This protein binds this small molecule.
Small molecule (SMILES): CC(=O)N[C@H]1[C@H](O[C@H]2[C@H](O)[C@@H](NC(C)=O)CO[C@@H]2CO)O[C@H](CO)[C@@H](O)[C@@H]1O

Sequence of chain 53.A:
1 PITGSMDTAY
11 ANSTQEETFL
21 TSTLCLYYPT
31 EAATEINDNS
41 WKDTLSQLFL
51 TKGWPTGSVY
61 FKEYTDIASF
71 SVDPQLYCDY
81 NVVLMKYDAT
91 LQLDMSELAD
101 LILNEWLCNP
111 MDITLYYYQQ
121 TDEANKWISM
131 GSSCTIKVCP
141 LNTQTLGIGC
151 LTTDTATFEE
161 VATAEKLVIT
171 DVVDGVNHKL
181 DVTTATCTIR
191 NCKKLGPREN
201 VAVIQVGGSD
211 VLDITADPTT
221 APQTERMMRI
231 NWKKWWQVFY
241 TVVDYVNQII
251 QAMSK

Binding-site contacts:
Ligand atom C7 contacts residue ASN12 of chain 53.A at 4.3 Å.
Ligand atom C5 contacts residue ASN12 of chain 53.A at 3.9 Å.
Ligand atom C2 contacts residue ASN12 of chain 53.A at 3.5 Å.
Ligand atom N2 contacts residue ASN12 of chain 53.A at 4.0 Å.
Ligand atom O7 contacts residue ASN12 of chain 53.A at 4.2 Å.
Ligand atom C1 contacts residue ASN12 of chain 53.A at 2.1 Å.
Ligand atom O5 contacts residue ASN12 of chain 53.A at 2.6 Å (h-bond).